This small molecule binds to this protein.
Small molecule (SMILES): OC[C@H]1O[C@H](O[C@H]2[C@H](O)[C@@H](O)[C@@H](O)O[C@@H]2CO)[C@H](O)[C@@H](O)[C@@H]1O

Sequence of chain 1.B:
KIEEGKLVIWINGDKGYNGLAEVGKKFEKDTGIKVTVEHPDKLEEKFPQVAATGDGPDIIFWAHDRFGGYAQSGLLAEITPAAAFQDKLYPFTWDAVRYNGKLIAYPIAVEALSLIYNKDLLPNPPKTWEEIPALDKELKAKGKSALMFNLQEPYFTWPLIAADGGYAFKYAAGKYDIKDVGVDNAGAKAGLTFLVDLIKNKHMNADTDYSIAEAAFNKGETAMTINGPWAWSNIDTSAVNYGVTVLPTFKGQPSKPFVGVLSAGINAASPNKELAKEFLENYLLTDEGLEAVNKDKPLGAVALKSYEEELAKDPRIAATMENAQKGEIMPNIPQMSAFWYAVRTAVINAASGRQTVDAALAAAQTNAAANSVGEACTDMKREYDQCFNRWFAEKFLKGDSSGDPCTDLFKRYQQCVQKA

Binding-site contacts:
Ligand atom C2 contacts residue TRP231 of chain 1.B at 3.9 Å (hydrophobic).
Ligand atom C3 contacts residue TRP63 of chain 1.B at 3.9 Å (hydrophobic).
Ligand atom C1 contacts residue ASP15 of chain 1.B at 3.4 Å.
Ligand atom O3 contacts residue ASP66 of chain 1.B at 2.1 Å (salt-bridge).
Ligand atom C2 contacts residue LYS16 of chain 1.B at 3.7 Å.
Ligand atom O2 contacts residue ASP66 of chain 1.B at 2.8 Å (salt-bridge).
Ligand atom C5 contacts residue GLU154 of chain 1.B at 3.9 Å.
Ligand atom C2 contacts residue GLU112 of chain 1.B at 3.5 Å.
Ligand atom O3 contacts residue TRP63 of chain 1.B at 3.9 Å.
Ligand atom O6 contacts residue PRO155 of chain 1.B at 3.3 Å.
Ligand atom O3 contacts residue ARG67 of chain 1.B at 3.2 Å (salt-bridge).
Ligand atom C3 contacts residue TRP341 of chain 1.B at 3.8 Å (hydrophobic).
Ligand atom O1 contacts residue ASN13 of chain 1.B at 3.5 Å (h-bond).
Ligand atom C6 contacts residue GLU154 of chain 1.B at 3.2 Å.
Ligand atom C6 contacts residue PRO155 of chain 1.B at 3.8 Å (hydrophobic).
Ligand atom O6 contacts residue PHE157 of chain 1.B at 4.0 Å.
Ligand atom O3 contacts residue ALA64 of chain 1.B at 3.5 Å.
Ligand atom O1 contacts residue LYS16 of chain 1.B at 3.8 Å.
Ligand atom C4 contacts residue TRP341 of chain 1.B at 3.3 Å (hydrophobic).
Ligand atom O2 contacts residue LYS16 of chain 1.B at 2.7 Å (salt-bridge).
Ligand atom O2 contacts residue ALA64 of chain 1.B at 3.5 Å.
Ligand atom C6 contacts residue TYR156 of chain 1.B at 3.8 Å (hydrophobic).
Ligand atom O6 contacts residue TYR156 of chain 1.B at 3.0 Å (h-bond).
Ligand atom O2 contacts residue GLU112 of chain 1.B at 2.7 Å (salt-bridge).
Ligand atom O6 contacts residue GLU154 of chain 1.B at 2.6 Å (salt-bridge).
Ligand atom O3 contacts residue TRP341 of chain 1.B at 3.4 Å.
Ligand atom O5 contacts residue ASP15 of chain 1.B at 4.0 Å.
Ligand atom C2 contacts residue ASP66 of chain 1.B at 3.4 Å.
Ligand atom C1 contacts residue TRP231 of chain 1.B at 3.9 Å (hydrophobic).
Ligand atom O2 contacts residue TRP63 of chain 1.B at 3.2 Å (h-bond).
Ligand atom O4 contacts residue ARG67 of chain 1.B at 2.9 Å (salt-bridge).
Ligand atom C1 contacts residue TYR156 of chain 1.B at 3.6 Å (hydrophobic).
Ligand atom C3 contacts residue ASP66 of chain 1.B at 3.3 Å.
Ligand atom O1 contacts residue ASP15 of chain 1.B at 2.9 Å (salt-bridge).
Ligand atom C4 contacts residue TYR156 of chain 1.B at 3.9 Å (hydrophobic).
Ligand atom C6 contacts residue TRP341 of chain 1.B at 3.8 Å (hydrophobic).
Ligand atom O3 contacts residue GLU112 of chain 1.B at 3.8 Å.
Ligand atom O5 contacts residue TYR156 of chain 1.B at 3.3 Å.
Ligand atom C1 contacts residue LYS16 of chain 1.B at 3.7 Å.
Ligand atom O4 contacts residue TRP341 of chain 1.B at 3.6 Å.